A small-molecule ligand and the protein it binds are described below.
Small molecule (SMILES): CC(=O)N[C@@H]1[C@@H](O)[C@H](O)[C@@H](CO)O[C@H]1O

Binding-site contacts:
Ligand atom C8 contacts residue ASN120 of chain 1.B at 4.2 Å.
Ligand atom N2 contacts residue THR122 of chain 1.B at 2.9 Å (h-bond).
Ligand atom C2 contacts residue THR122 of chain 1.B at 3.7 Å.
Ligand atom N2 contacts residue ASN120 of chain 1.B at 2.9 Å (h-bond).
Ligand atom C2 contacts residue ASN120 of chain 1.B at 2.4 Å.
Ligand atom C2 contacts residue ASN123 of chain 1.B at 4.0 Å.
Ligand atom O7 contacts residue ASN120 of chain 1.B at 3.3 Å (h-bond).
Ligand atom C4 contacts residue ASN120 of chain 1.B at 4.2 Å.
Ligand atom C3 contacts residue THR122 of chain 1.B at 4.2 Å.
Ligand atom C1 contacts residue THR122 of chain 1.B at 3.6 Å.
Ligand atom O6 contacts residue VAL125 of chain 1.B at 4.3 Å.
Ligand atom C1 contacts residue ASN123 of chain 1.B at 3.7 Å.
Ligand atom C6 contacts residue VAL166 of chain 1.B at 4.3 Å (hydrophobic).
Ligand atom N2 contacts residue ASN123 of chain 1.B at 4.4 Å.
Ligand atom O4 contacts residue ASN123 of chain 1.B at 3.9 Å.
Ligand atom C5 contacts residue ASN120 of chain 1.B at 3.7 Å.
Ligand atom C1 contacts residue ASN120 of chain 1.B at 1.4 Å.
Ligand atom O5 contacts residue VAL125 of chain 1.B at 3.8 Å.
Ligand atom O3 contacts residue ASN123 of chain 1.B at 4.5 Å.
Ligand atom C8 contacts residue THR122 of chain 1.B at 3.6 Å.
Ligand atom C7 contacts residue THR122 of chain 1.B at 3.6 Å.
Ligand atom C7 contacts residue ASN120 of chain 1.B at 3.2 Å.
Ligand atom O5 contacts residue ASN123 of chain 1.B at 4.1 Å.
Ligand atom O5 contacts residue ASN120 of chain 1.B at 2.4 Å (h-bond).
Ligand atom C3 contacts residue ASN120 of chain 1.B at 3.8 Å.
Ligand atom C4 contacts residue ASN123 of chain 1.B at 3.8 Å.
Ligand atom C3 contacts residue ASN123 of chain 1.B at 3.4 Å.
Ligand atom C5 contacts residue VAL125 of chain 1.B at 4.2 Å (hydrophobic).
Ligand atom C6 contacts residue VAL125 of chain 1.B at 3.7 Å (hydrophobic).
Ligand atom C5 contacts residue ASN123 of chain 1.B at 3.5 Å.

Sequence of chain 1.B:
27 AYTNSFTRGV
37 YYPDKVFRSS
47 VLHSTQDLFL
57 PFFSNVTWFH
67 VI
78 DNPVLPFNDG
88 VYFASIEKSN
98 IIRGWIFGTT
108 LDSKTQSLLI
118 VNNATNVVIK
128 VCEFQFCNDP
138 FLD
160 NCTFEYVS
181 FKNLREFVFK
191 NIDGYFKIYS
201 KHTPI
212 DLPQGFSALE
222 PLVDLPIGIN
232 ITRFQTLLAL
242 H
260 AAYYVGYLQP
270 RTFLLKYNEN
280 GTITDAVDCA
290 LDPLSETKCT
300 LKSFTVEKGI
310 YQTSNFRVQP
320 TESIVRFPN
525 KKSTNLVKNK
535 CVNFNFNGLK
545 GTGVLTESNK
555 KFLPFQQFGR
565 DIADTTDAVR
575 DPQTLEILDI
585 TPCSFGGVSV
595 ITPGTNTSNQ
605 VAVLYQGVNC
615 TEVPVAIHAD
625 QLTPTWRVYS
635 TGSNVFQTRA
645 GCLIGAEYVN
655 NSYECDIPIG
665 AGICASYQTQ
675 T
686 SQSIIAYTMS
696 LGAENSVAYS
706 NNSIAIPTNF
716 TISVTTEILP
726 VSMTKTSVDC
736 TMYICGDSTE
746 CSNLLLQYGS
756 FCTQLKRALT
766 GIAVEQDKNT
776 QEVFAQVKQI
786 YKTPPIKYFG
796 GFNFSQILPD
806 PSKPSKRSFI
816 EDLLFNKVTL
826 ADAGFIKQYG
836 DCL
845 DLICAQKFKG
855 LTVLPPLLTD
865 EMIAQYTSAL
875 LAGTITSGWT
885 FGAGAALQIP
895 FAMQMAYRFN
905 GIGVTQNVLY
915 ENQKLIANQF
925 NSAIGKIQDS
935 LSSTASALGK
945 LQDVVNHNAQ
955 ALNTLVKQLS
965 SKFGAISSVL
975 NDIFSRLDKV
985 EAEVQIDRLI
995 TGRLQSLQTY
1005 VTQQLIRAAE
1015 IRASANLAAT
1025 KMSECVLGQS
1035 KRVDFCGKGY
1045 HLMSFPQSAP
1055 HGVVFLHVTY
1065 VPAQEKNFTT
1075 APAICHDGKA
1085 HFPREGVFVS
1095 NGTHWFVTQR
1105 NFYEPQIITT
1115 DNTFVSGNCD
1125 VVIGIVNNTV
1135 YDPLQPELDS